Binding-site contacts:
Ligand atom C contacts residue GLY12 of chain 1.A at 4.2 Å.
Ligand atom CD1 contacts residue PHE140 of chain 1.A at 3.6 Å (hydrophobic).
Ligand atom CB contacts residue GLU108 of chain 1.A at 4.1 Å.
Ligand atom O contacts residue GLY12 of chain 1.A at 3.3 Å.
Ligand atom CD2 contacts residue GLU108 of chain 1.A at 3.8 Å.
Ligand atom CB contacts residue PHE140 of chain 1.A at 3.9 Å (hydrophobic).
Ligand atom CA contacts residue ASN13 of chain 1.A at 3.3 Å.
Ligand atom CE1 contacts residue ASP105 of chain 1.A at 4.0 Å.
Ligand atom O contacts residue SER75 of chain 1.A at 3.0 Å (h-bond).
Ligand atom C contacts residue SER75 of chain 1.A at 2.9 Å.
Ligand atom CA contacts residue SER76 of chain 1.A at 3.8 Å.
Ligand atom O contacts residue ASN13 of chain 1.A at 2.8 Å (h-bond).
Ligand atom N contacts residue GLU108 of chain 1.A at 2.8 Å (salt-bridge).
Ligand atom CE2 contacts residue TYR99 of chain 1.A at 4.1 Å (hydrophobic).
Ligand atom CE1 contacts residue GLU108 of chain 1.A at 3.7 Å.
Ligand atom C contacts residue SER76 of chain 1.A at 3.9 Å.
Ligand atom N contacts residue ASN13 of chain 1.A at 3.7 Å.
Ligand atom CE2 contacts residue LEU103 of chain 1.A at 3.8 Å (hydrophobic).
Ligand atom CG contacts residue PHE140 of chain 1.A at 3.6 Å (hydrophobic).
Ligand atom N contacts residue SER76 of chain 1.A at 2.9 Å (h-bond).
Ligand atom CZ contacts residue GLU108 of chain 1.A at 3.6 Å.
Ligand atom N contacts residue SER75 of chain 1.A at 3.1 Å (h-bond).
Ligand atom C contacts residue HIS165 of chain 1.A at 4.2 Å.
Ligand atom CB contacts residue SER75 of chain 1.A at 3.2 Å.
Ligand atom CD1 contacts residue GLU108 of chain 1.A at 3.4 Å.
Ligand atom CA contacts residue GLU108 of chain 1.A at 3.5 Å.
Ligand atom CE2 contacts residue GLU108 of chain 1.A at 3.9 Å.
Ligand atom CE1 contacts residue PHE140 of chain 1.A at 4.1 Å (hydrophobic).
Ligand atom O contacts residue SER76 of chain 1.A at 3.0 Å (h-bond).
Ligand atom N contacts residue TYR99 of chain 1.A at 2.9 Å (h-bond).
Ligand atom CB contacts residue HIS165 of chain 1.A at 3.6 Å.
Ligand atom OXT contacts residue SER75 of chain 1.A at 3.3 Å (h-bond).
Ligand atom CA contacts residue SER75 of chain 1.A at 3.2 Å.
Ligand atom CD2 contacts residue TYR99 of chain 1.A at 3.7 Å (hydrophobic).
Ligand atom CD2 contacts residue LEU141 of chain 1.A at 4.0 Å (hydrophobic).
Ligand atom OXT contacts residue HIS165 of chain 1.A at 3.7 Å.
Ligand atom OXT contacts residue ASN13 of chain 1.A at 3.6 Å (h-bond).
Ligand atom CE2 contacts residue LEU141 of chain 1.A at 4.1 Å (hydrophobic).
Ligand atom C contacts residue ASN13 of chain 1.A at 3.1 Å.
Ligand atom CG contacts residue GLU108 of chain 1.A at 3.5 Å.

A protein and the small-molecule ligand that binds it are described below.
Small molecule (SMILES): N[C@@H](Cc1ccccc1)C(=O)O

Sequence of chain 1.A:
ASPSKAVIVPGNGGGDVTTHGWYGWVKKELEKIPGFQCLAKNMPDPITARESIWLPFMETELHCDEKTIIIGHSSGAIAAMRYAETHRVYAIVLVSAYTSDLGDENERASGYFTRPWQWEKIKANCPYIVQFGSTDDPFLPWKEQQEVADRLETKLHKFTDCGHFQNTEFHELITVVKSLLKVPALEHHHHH